Binding-site contacts:
Ligand atom C4 contacts residue THR60 of chain 1.A at 3.4 Å.
Ligand atom C5 contacts residue ASN493 of chain 1.A at 3.7 Å.
Ligand atom C1 contacts residue SER495 of chain 1.A at 4.4 Å.
Ligand atom C8 contacts residue ASN493 of chain 1.A at 4.5 Å.
Ligand atom O3 contacts residue ASN163 of chain 1.A at 4.4 Å.
Ligand atom O3 contacts residue THR60 of chain 1.A at 4.2 Å.
Ligand atom C8 contacts residue ILE166 of chain 1.A at 4.0 Å (hydrophobic).
Ligand atom C6 contacts residue THR60 of chain 1.A at 3.5 Å.
Ligand atom C8 contacts residue VAL21 of chain 1.A at 3.5 Å (hydrophobic).
Ligand atom O5 contacts residue THR60 of chain 1.A at 4.5 Å.
Ligand atom O4 contacts residue GLY61 of chain 1.A at 3.3 Å.
Ligand atom C5 contacts residue SER495 of chain 1.A at 4.1 Å.
Ligand atom N2 contacts residue ASN493 of chain 1.A at 2.8 Å (h-bond).
Ligand atom O4 contacts residue THR60 of chain 1.A at 3.6 Å (h-bond).
Ligand atom C6 contacts residue LEU496 of chain 1.A at 4.1 Å (hydrophobic).
Ligand atom O5 contacts residue ASN493 of chain 1.A at 2.4 Å (h-bond).
Ligand atom O5 contacts residue SER495 of chain 1.A at 3.9 Å.
Ligand atom C3 contacts residue ASN493 of chain 1.A at 3.8 Å.
Ligand atom C6 contacts residue GLY61 of chain 1.A at 3.9 Å.
Ligand atom C6 contacts residue SER495 of chain 1.A at 4.4 Å.
Ligand atom O6 contacts residue LEU62 of chain 1.A at 3.2 Å (h-bond).
Ligand atom N2 contacts residue ASN163 of chain 1.A at 4.1 Å.
Ligand atom O6 contacts residue LEU496 of chain 1.A at 3.6 Å.
Ligand atom C7 contacts residue ASN493 of chain 1.A at 3.3 Å.
Ligand atom C2 contacts residue ASN493 of chain 1.A at 2.4 Å.
Ligand atom O7 contacts residue ASN493 of chain 1.A at 3.4 Å (h-bond).
Ligand atom C4 contacts residue ASN493 of chain 1.A at 4.2 Å.
Ligand atom O6 contacts residue GLY61 of chain 1.A at 4.0 Å.
Ligand atom O5 contacts residue LEU496 of chain 1.A at 3.9 Å.
Ligand atom C4 contacts residue GLY61 of chain 1.A at 4.1 Å.
Ligand atom C6 contacts residue LEU62 of chain 1.A at 3.8 Å (hydrophobic).
Ligand atom C8 contacts residue ASP165 of chain 1.A at 3.9 Å.
Ligand atom C1 contacts residue ASN493 of chain 1.A at 1.4 Å.
Ligand atom C6 contacts residue ARG17 of chain 1.A at 4.3 Å.
Ligand atom C5 contacts residue THR60 of chain 1.A at 4.0 Å.

This small molecule binds to this protein.
Small molecule (SMILES): CC(=O)N[C@H]1[C@H](O[C@H]2[C@H](O)[C@@H](NC(C)=O)CO[C@@H]2CO)O[C@H](CO)[C@@H](O[C@H]2O[C@H](CO)[C@@H](O)[C@H](O[C@H]3O[C@H](CO)[C@@H](O)[C@H](O)[C@@H]3O)[C@@H]2O)[C@@H]1O

Sequence of chain 1.A:
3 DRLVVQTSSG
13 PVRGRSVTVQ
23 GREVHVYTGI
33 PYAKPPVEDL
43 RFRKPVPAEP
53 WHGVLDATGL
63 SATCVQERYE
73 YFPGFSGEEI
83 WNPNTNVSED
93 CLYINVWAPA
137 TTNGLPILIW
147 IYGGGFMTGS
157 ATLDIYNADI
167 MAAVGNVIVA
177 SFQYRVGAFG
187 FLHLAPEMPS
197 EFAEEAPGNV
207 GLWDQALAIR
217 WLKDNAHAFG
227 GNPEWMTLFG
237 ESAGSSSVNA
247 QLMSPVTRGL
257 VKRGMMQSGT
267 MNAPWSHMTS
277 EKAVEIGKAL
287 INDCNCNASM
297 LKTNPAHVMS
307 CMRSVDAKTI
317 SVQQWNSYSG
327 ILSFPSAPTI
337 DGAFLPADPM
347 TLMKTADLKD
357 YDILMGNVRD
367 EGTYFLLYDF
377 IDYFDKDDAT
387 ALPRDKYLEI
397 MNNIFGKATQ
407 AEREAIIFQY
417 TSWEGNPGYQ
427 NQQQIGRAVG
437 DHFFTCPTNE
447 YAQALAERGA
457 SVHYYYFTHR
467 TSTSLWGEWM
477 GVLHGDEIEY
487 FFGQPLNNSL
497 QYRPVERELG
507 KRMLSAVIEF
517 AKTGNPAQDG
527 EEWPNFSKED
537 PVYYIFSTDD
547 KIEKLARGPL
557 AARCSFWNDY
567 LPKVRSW